Sequence of chain 1.EA:
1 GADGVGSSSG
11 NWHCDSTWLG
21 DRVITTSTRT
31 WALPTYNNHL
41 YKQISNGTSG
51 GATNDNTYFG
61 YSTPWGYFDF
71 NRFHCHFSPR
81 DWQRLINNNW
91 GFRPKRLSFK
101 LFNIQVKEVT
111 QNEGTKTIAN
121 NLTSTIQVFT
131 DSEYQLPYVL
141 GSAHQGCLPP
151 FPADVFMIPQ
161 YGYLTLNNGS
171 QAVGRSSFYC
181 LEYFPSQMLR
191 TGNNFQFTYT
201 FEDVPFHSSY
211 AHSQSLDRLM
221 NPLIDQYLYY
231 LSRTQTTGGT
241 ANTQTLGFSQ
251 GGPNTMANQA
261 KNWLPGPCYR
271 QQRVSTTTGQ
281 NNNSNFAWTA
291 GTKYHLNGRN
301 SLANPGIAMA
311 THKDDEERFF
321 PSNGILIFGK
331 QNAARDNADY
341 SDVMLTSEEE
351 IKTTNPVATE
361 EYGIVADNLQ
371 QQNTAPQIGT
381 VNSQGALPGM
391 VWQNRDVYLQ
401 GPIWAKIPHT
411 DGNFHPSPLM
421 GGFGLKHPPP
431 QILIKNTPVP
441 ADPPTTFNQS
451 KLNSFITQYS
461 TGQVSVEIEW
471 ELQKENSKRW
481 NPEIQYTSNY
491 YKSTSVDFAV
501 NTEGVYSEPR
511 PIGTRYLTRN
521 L

The protein below binds the small molecule below.
Small molecule (SMILES): Nc1ncnc2c1ncn2[C@H]1C[C@H](O)[C@@H](COP(=O)(O)O)O1

Binding-site contacts:
Ligand atom C5 contacts residue HIS415 of chain 1.EA at 4.4 Å.
Ligand atom C6 contacts residue PRO205 of chain 1.EA at 3.7 Å (hydrophobic).
Ligand atom P contacts residue DC1 of chain 1.QD at 1.6 Å.
Ligand atom OP1 contacts residue DC1 of chain 1.QD at 2.5 Å (h-bond).
Ligand atom N1 contacts residue VAL204 of chain 1.EA at 4.4 Å.
Ligand atom N6 contacts residue ASN394 of chain 1.EA at 4.0 Å.
Ligand atom C5 contacts residue PRO205 of chain 1.EA at 3.6 Å (hydrophobic).
Ligand atom C4 contacts residue PRO416 of chain 1.EA at 4.1 Å (hydrophobic).
Ligand atom C5 contacts residue PRO416 of chain 1.EA at 4.2 Å (hydrophobic).
Ligand atom C2 contacts residue GLY424 of chain 1.EA at 4.2 Å.
Ligand atom N7 contacts residue HIS415 of chain 1.EA at 3.6 Å.
Ligand atom N9 contacts residue PRO416 of chain 1.EA at 4.4 Å.
Ligand atom C8 contacts residue HIS415 of chain 1.EA at 3.6 Å.
Ligand atom N1 contacts residue PRO416 of chain 1.EA at 3.1 Å (h-bond).
Ligand atom C1' contacts residue PRO416 of chain 1.EA at 4.3 Å (hydrophobic).
Ligand atom N1 contacts residue PRO205 of chain 1.EA at 4.4 Å.
Ligand atom C6 contacts residue PRO416 of chain 1.EA at 3.7 Å (hydrophobic).
Ligand atom C4 contacts residue PRO205 of chain 1.EA at 4.2 Å (hydrophobic).
Ligand atom N9 contacts residue HIS415 of chain 1.EA at 4.3 Å.
Ligand atom N1 contacts residue GLY424 of chain 1.EA at 4.1 Å.
Ligand atom O5' contacts residue DC1 of chain 1.QD at 2.5 Å (h-bond).
Ligand atom C5' contacts residue DC1 of chain 1.QD at 3.1 Å.
Ligand atom N6 contacts residue SER417 of chain 1.EA at 4.3 Å.
Ligand atom N6 contacts residue PRO205 of chain 1.EA at 3.9 Å.
Ligand atom C2' contacts residue HIS415 of chain 1.EA at 4.3 Å.
Ligand atom C4' contacts residue DC1 of chain 1.QD at 4.5 Å.
Ligand atom OP2 contacts residue DC1 of chain 1.QD at 2.5 Å (h-bond).
Ligand atom C2 contacts residue PRO416 of chain 1.EA at 3.1 Å (hydrophobic).
Ligand atom N7 contacts residue PRO205 of chain 1.EA at 3.7 Å.
Ligand atom N3 contacts residue PRO416 of chain 1.EA at 3.5 Å.
Ligand atom N6 contacts residue PRO416 of chain 1.EA at 4.3 Å.
Ligand atom C8 contacts residue PRO205 of chain 1.EA at 4.3 Å (hydrophobic).